A small-molecule ligand and the protein it binds are described below.
Small molecule (SMILES): CON=C(C(=O)N[C@@H]1C(=O)N2C(C(=O)O)=C(CSc3nc(=O)c(=O)[nH]n3C)CSC12)c1csc(N)n1

Binding-site contacts:
Ligand atom O1 contacts residue ASP137 of chain 1.A at 2.9 Å (salt-bridge).
Ligand atom C17 contacts residue ASN206 of chain 1.A at 3.7 Å.
Ligand atom O2 contacts residue HIS36 of chain 1.A at 2.8 Å (h-bond).
Ligand atom O1 contacts residue HIS320 of chain 1.A at 3.3 Å (h-bond).
Ligand atom C7 contacts residue NI1 of chain 1.E at 2.7 Å.
Ligand atom O1 contacts residue HIS116 of chain 1.A at 3.0 Å (h-bond).
Ligand atom N1 contacts residue HIS320 of chain 1.A at 3.1 Å (h-bond).
Ligand atom O2 contacts residue NI1 of chain 1.E at 2.0 Å (h-bond).
Ligand atom C7 contacts residue ASP137 of chain 1.A at 3.2 Å.
Ligand atom O2 contacts residue HIS39 of chain 1.A at 3.1 Å.
Ligand atom C1 contacts residue THR292 of chain 1.A at 3.6 Å.
Ligand atom C16 contacts residue PRO290 of chain 1.A at 3.0 Å (hydrophobic).
Ligand atom O1 contacts residue HIS36 of chain 1.A at 3.2 Å (h-bond).
Ligand atom C11 contacts residue EDO1 of chain 1.B at 3.5 Å.
Ligand atom C2 contacts residue EDO1 of chain 1.G at 3.5 Å.
Ligand atom C6 contacts residue HIS36 of chain 1.A at 3.7 Å.
Ligand atom O4 contacts residue SER291 of chain 1.A at 3.2 Å (h-bond).
Ligand atom C4 contacts residue HIS320 of chain 1.A at 3.5 Å.
Ligand atom O2 contacts residue ASP137 of chain 1.A at 2.8 Å (salt-bridge).
Ligand atom C6 contacts residue ASP137 of chain 1.A at 3.2 Å.
Ligand atom S3 contacts residue EDO1 of chain 1.B at 3.6 Å.
Ligand atom O2 contacts residue HIS34 of chain 1.A at 3.4 Å (h-bond).
Ligand atom C16 contacts residue EDO1 of chain 1.B at 3.2 Å.
Ligand atom C7 contacts residue HIS36 of chain 1.A at 3.5 Å.
Ligand atom S1 contacts residue LYS208 of chain 1.A at 3.2 Å (salt-bridge).
Ligand atom C12 contacts residue LYS208 of chain 1.A at 3.6 Å.
Ligand atom C6 contacts residue NI1 of chain 1.E at 2.8 Å.
Ligand atom O1 contacts residue NI1 of chain 1.E at 2.2 Å (h-bond).
Ligand atom C13 contacts residue LYS208 of chain 1.A at 3.4 Å.
Ligand atom S3 contacts residue LYS289 of chain 1.A at 3.6 Å.
Ligand atom C6 contacts residue HIS320 of chain 1.A at 3.5 Å.
Ligand atom N7 contacts residue ASN206 of chain 1.A at 2.9 Å (h-bond).
Ligand atom N5 contacts residue LYS208 of chain 1.A at 3.2 Å (salt-bridge).
Ligand atom S3 contacts residue PRO290 of chain 1.A at 3.3 Å (h-bond).
Ligand atom C8 contacts residue ASP38 of chain 1.A at 3.4 Å.
Ligand atom C16 contacts residue LYS208 of chain 1.A at 3.4 Å.
Ligand atom S3 contacts residue ASN206 of chain 1.A at 3.3 Å (h-bond).
Ligand atom S1 contacts residue EDO1 of chain 1.B at 3.0 Å (h-bond).
Ligand atom C15 contacts residue LYS208 of chain 1.A at 3.3 Å.
Ligand atom C1 contacts residue EDO1 of chain 1.B at 3.1 Å.

Sequence of chain 1.A:
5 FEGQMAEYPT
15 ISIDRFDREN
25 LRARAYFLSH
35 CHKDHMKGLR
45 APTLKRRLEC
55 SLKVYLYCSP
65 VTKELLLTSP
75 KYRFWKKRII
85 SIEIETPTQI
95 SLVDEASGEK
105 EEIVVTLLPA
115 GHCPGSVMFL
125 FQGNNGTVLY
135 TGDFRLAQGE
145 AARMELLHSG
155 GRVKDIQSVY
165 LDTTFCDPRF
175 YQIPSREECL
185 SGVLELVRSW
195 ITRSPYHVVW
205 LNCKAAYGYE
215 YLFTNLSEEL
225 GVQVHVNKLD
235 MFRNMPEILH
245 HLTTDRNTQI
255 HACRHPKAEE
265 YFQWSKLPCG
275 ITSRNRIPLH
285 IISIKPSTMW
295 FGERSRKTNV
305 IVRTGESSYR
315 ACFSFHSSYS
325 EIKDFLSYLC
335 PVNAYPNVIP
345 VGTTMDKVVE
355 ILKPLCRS